Binding-site contacts:
Ligand atom C4 contacts residue ASN168 of chain 1.E at 4.4 Å.
Ligand atom C7 contacts residue ASN168 of chain 1.E at 4.0 Å.
Ligand atom N2 contacts residue ASN168 of chain 1.E at 2.8 Å (h-bond).
Ligand atom O7 contacts residue ASN167 of chain 1.E at 3.1 Å.
Ligand atom C1 contacts residue ASN168 of chain 1.E at 1.5 Å.
Ligand atom C5 contacts residue ASN168 of chain 1.E at 3.9 Å.
Ligand atom N2 contacts residue ASN167 of chain 1.E at 4.3 Å.
Ligand atom C2 contacts residue ASN168 of chain 1.E at 2.6 Å.
Ligand atom C7 contacts residue ASN167 of chain 1.E at 3.7 Å.
Ligand atom C3 contacts residue ASN168 of chain 1.E at 3.9 Å.
Ligand atom C8 contacts residue ASN167 of chain 1.E at 3.5 Å.
Ligand atom O5 contacts residue ASN168 of chain 1.E at 2.5 Å (h-bond).

Sequence of chain 1.E:
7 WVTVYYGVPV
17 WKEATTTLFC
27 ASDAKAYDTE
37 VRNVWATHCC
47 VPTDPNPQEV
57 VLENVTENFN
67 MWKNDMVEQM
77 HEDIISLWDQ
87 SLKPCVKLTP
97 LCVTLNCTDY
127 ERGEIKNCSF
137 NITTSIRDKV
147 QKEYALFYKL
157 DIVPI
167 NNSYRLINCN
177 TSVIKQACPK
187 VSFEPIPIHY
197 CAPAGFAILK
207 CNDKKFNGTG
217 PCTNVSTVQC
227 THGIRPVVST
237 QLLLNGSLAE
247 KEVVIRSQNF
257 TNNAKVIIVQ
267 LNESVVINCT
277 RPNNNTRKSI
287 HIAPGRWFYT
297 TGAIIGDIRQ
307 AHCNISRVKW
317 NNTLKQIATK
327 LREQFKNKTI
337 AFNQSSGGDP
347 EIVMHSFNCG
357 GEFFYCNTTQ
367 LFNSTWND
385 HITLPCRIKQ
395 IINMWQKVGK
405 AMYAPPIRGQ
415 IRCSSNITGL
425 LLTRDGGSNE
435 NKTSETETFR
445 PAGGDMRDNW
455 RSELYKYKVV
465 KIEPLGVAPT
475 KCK

This small molecule binds to this protein.
Small molecule (SMILES): CC(=O)N[C@@H]1[C@@H](O)[C@H](O)[C@@H](CO)O[C@H]1O